The small molecule below binds the protein below.
Small molecule (SMILES): NC(=[NH2+])N/N=C/c1ccc(/C=N/NC(N)=[NH2+])cc1

Sequence of chain 1.A:
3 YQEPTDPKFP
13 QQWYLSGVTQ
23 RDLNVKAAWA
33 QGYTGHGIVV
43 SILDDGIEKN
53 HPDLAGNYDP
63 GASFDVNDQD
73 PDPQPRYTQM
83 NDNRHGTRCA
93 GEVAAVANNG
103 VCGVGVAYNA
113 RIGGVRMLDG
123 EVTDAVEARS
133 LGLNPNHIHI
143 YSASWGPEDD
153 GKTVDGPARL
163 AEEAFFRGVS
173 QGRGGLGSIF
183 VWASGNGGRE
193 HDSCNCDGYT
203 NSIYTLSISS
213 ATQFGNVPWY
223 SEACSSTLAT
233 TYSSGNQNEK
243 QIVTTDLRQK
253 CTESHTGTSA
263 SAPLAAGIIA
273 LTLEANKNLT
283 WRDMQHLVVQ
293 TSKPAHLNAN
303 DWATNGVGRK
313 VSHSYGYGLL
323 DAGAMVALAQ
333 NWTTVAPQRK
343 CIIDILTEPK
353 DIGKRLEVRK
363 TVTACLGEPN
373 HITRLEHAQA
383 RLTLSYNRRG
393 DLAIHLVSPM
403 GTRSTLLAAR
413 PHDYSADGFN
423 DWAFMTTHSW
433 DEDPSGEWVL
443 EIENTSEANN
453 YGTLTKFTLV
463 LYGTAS

Binding-site contacts:
Ligand atom C3 contacts residue ARG161 of chain 1.A at 4.5 Å.
Ligand atom C6 contacts residue ARG161 of chain 1.A at 3.8 Å.
Ligand atom C1 contacts residue PRO159 of chain 1.A at 3.6 Å (hydrophobic).
Ligand atom C9 contacts residue ARG161 of chain 1.A at 4.0 Å.
Ligand atom C5 contacts residue GLU164 of chain 1.A at 4.1 Å.
Ligand atom C4 contacts residue ARG161 of chain 1.A at 4.3 Å.
Ligand atom C5 contacts residue ARG161 of chain 1.A at 3.9 Å.
Ligand atom C9 contacts residue GLU164 of chain 1.A at 4.1 Å.
Ligand atom C1 contacts residue ALA160 of chain 1.A at 3.7 Å (hydrophobic).
Ligand atom N6 contacts residue ARG161 of chain 1.A at 3.7 Å.
Ligand atom N3 contacts residue ALA160 of chain 1.A at 4.2 Å.
Ligand atom N4 contacts residue ARG161 of chain 1.A at 3.7 Å.
Ligand atom C2 contacts residue ALA160 of chain 1.A at 3.8 Å (hydrophobic).
Ligand atom N2 contacts residue ASP157 of chain 1.A at 3.6 Å (salt-bridge).
Ligand atom C8 contacts residue GLU164 of chain 1.A at 3.2 Å.
Ligand atom N7 contacts residue ARG161 of chain 1.A at 3.5 Å (salt-bridge).
Ligand atom C6 contacts residue GLU164 of chain 1.A at 4.0 Å.
Ligand atom C9 contacts residue ALA160 of chain 1.A at 3.8 Å (hydrophobic).
Ligand atom N5 contacts residue ARG161 of chain 1.A at 3.6 Å.
Ligand atom C8 contacts residue ALA160 of chain 1.A at 4.0 Å (hydrophobic).
Ligand atom C contacts residue ASP157 of chain 1.A at 3.6 Å.
Ligand atom C2 contacts residue ARG161 of chain 1.A at 4.2 Å.
Ligand atom C2 contacts residue PRO159 of chain 1.A at 3.8 Å (hydrophobic).
Ligand atom C7 contacts residue ARG161 of chain 1.A at 3.5 Å.
Ligand atom N contacts residue ASP157 of chain 1.A at 2.8 Å (salt-bridge).
Ligand atom C9 contacts residue PRO159 of chain 1.A at 3.2 Å (hydrophobic).
Ligand atom C8 contacts residue ARG161 of chain 1.A at 3.8 Å.
Ligand atom C8 contacts residue PRO159 of chain 1.A at 4.2 Å (hydrophobic).